Binding-site contacts:
Ligand atom C4 contacts residue GLN330 of chain 1.E at 4.4 Å.
Ligand atom C1 contacts residue ASN353 of chain 1.E at 1.5 Å.
Ligand atom O7 contacts residue ASN353 of chain 1.E at 3.2 Å (h-bond).
Ligand atom C2 contacts residue ASN353 of chain 1.E at 2.6 Å.
Ligand atom O5 contacts residue ASN353 of chain 1.E at 2.4 Å (h-bond).
Ligand atom O4 contacts residue GLN330 of chain 1.E at 4.0 Å.
Ligand atom C8 contacts residue ASN353 of chain 1.E at 4.4 Å.
Ligand atom C7 contacts residue THR340 of chain 1.E at 4.4 Å.
Ligand atom O5 contacts residue SER355 of chain 1.E at 3.5 Å (h-bond).
Ligand atom C5 contacts residue SER355 of chain 1.E at 3.5 Å.
Ligand atom C6 contacts residue NAG1 of chain 1.SA at 4.2 Å.
Ligand atom C7 contacts residue ASN353 of chain 1.E at 3.3 Å.
Ligand atom C5 contacts residue GLN330 of chain 1.E at 4.2 Å.
Ligand atom N2 contacts residue ASN353 of chain 1.E at 3.0 Å (h-bond).
Ligand atom C1 contacts residue SER355 of chain 1.E at 3.6 Å.
Ligand atom C6 contacts residue SER355 of chain 1.E at 4.0 Å.
Ligand atom C8 contacts residue THR340 of chain 1.E at 3.3 Å.
Ligand atom C8 contacts residue THR339 of chain 1.E at 3.5 Å.
Ligand atom O3 contacts residue GLN330 of chain 1.E at 4.3 Å.
Ligand atom C4 contacts residue ASN353 of chain 1.E at 4.4 Å.
Ligand atom C5 contacts residue ASN353 of chain 1.E at 3.8 Å.
Ligand atom C3 contacts residue GLN330 of chain 1.E at 4.0 Å.
Ligand atom C8 contacts residue NAG1 of chain 1.SA at 4.0 Å.
Ligand atom C3 contacts residue ASN353 of chain 1.E at 3.9 Å.

A small-molecule ligand and the protein it binds are described below.
Small molecule (SMILES): CC(=O)N[C@H]1[C@H](O[C@H]2[C@H](O)[C@@H](NC(C)=O)CO[C@@H]2CO)O[C@H](CO)[C@@H](O)[C@@H]1O

Sequence of chain 1.E:
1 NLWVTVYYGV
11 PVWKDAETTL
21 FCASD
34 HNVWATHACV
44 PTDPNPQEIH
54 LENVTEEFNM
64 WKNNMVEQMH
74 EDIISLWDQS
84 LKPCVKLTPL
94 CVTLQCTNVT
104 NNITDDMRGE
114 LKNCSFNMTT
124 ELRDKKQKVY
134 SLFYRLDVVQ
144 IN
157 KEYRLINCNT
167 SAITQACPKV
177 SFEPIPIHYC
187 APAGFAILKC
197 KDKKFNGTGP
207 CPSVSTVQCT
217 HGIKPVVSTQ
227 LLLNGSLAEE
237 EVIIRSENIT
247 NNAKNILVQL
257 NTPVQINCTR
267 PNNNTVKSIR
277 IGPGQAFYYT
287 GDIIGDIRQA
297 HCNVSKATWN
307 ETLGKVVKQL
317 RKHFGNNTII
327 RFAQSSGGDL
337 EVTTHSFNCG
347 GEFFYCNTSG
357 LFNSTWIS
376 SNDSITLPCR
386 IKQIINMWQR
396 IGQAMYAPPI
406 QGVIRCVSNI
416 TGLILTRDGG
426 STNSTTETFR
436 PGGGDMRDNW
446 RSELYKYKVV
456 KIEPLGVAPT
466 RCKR